Sequence of chain 1.S:
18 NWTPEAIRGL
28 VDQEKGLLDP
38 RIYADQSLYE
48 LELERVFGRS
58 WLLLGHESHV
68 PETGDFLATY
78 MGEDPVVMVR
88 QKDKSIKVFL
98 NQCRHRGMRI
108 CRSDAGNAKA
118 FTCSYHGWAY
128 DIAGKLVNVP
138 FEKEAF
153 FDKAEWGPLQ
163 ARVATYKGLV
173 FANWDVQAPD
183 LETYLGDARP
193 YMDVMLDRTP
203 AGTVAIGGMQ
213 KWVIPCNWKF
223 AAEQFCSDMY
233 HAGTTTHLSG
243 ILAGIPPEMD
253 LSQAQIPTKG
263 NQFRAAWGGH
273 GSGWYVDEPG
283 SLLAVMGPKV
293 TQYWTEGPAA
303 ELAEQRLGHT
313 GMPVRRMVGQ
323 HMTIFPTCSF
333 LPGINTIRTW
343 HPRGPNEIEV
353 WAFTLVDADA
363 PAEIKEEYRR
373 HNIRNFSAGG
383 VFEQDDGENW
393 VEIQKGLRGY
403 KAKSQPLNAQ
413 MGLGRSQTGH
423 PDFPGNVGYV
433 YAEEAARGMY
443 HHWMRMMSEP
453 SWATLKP

Binding-site contacts:
Ligand atom C5 contacts residue PHE384 of chain 1.S at 4.3 Å (hydrophobic).
Ligand atom C2 contacts residue LEU333 of chain 1.S at 4.4 Å (hydrophobic).
Ligand atom C6 contacts residue VAL287 of chain 1.S at 4.3 Å (hydrophobic).
Ligand atom C4 contacts residue GLY321 of chain 1.S at 4.5 Å.
Ligand atom C15 contacts residue HIS233 of chain 1.S at 4.2 Å.
Ligand atom C14 contacts residue HIS233 of chain 1.S at 3.9 Å.
Ligand atom C13 contacts residue LEU333 of chain 1.S at 4.4 Å (hydrophobic).
Ligand atom C13 contacts residue HIS323 of chain 1.S at 3.8 Å.
Ligand atom C17 contacts residue MET231 of chain 1.S at 4.0 Å (hydrophobic).
Ligand atom C15 contacts residue LEU333 of chain 1.S at 3.5 Å (hydrophobic).
Ligand atom C6 contacts residue PHE378 of chain 1.S at 3.8 Å (hydrophobic).
Ligand atom C13 contacts residue ASP230 of chain 1.S at 4.2 Å.
Ligand atom C5 contacts residue ILE336 of chain 1.S at 4.4 Å (hydrophobic).
Ligand atom C12 contacts residue GLN226 of chain 1.S at 3.8 Å.
Ligand atom C12 contacts residue ASP230 of chain 1.S at 3.5 Å.
Ligand atom C6 contacts residue PHE384 of chain 1.S at 3.5 Å (hydrophobic).
Ligand atom C15 contacts residue PHE227 of chain 1.S at 4.4 Å (hydrophobic).
Ligand atom C14 contacts residue GLN226 of chain 1.S at 3.7 Å.
Ligand atom C5 contacts residue VAL287 of chain 1.S at 4.1 Å (hydrophobic).
Ligand atom C1 contacts residue ALA234 of chain 1.S at 4.5 Å (hydrophobic).
Ligand atom C3 contacts residue MET231 of chain 1.S at 3.5 Å (hydrophobic).
Ligand atom C14 contacts residue HIS323 of chain 1.S at 4.4 Å.
Ligand atom C13 contacts residue GLN226 of chain 1.S at 3.4 Å.
Ligand atom C12 contacts residue HIS323 of chain 1.S at 3.5 Å.
Ligand atom C17 contacts residue HIS323 of chain 1.S at 3.8 Å.
Ligand atom C16 contacts residue LEU333 of chain 1.S at 3.9 Å (hydrophobic).
Ligand atom C12 contacts residue HIS233 of chain 1.S at 3.5 Å.
Ligand atom C17 contacts residue ASP230 of chain 1.S at 4.2 Å.
Ligand atom C4 contacts residue MET231 of chain 1.S at 3.8 Å (hydrophobic).
Ligand atom C13 contacts residue PHE227 of chain 1.S at 3.9 Å (hydrophobic).
Ligand atom C17 contacts residue ALA234 of chain 1.S at 4.2 Å (hydrophobic).
Ligand atom C1 contacts residue PHE378 of chain 1.S at 3.8 Å (hydrophobic).
Ligand atom C13 contacts residue HIS233 of chain 1.S at 3.5 Å.
Ligand atom C14 contacts residue PHE227 of chain 1.S at 3.7 Å (hydrophobic).
Ligand atom C16 contacts residue HIS233 of chain 1.S at 4.3 Å.
Ligand atom C16 contacts residue HIS323 of chain 1.S at 4.3 Å.
Ligand atom C17 contacts residue HIS233 of chain 1.S at 3.9 Å.
Ligand atom C14 contacts residue LEU333 of chain 1.S at 3.7 Å (hydrophobic).
Ligand atom C2 contacts residue ALA234 of chain 1.S at 4.2 Å (hydrophobic).
Ligand atom C1 contacts residue PHE384 of chain 1.S at 4.2 Å (hydrophobic).

The protein below binds the small molecule below.
Small molecule (SMILES): c1ccc(-c2ccccc2)cc1